Binding-site contacts:
Ligand atom C5 contacts residue ASN15 of chain 1.I at 3.6 Å.
Ligand atom C8 contacts residue ASN15 of chain 1.I at 4.2 Å.
Ligand atom C3 contacts residue ASN15 of chain 1.I at 3.7 Å.
Ligand atom O7 contacts residue ASN15 of chain 1.I at 3.0 Å (h-bond).
Ligand atom C2 contacts residue ASN15 of chain 1.I at 2.4 Å.
Ligand atom N2 contacts residue ASN15 of chain 1.I at 3.0 Å (h-bond).
Ligand atom C4 contacts residue ASN15 of chain 1.I at 4.0 Å.
Ligand atom O5 contacts residue ASN15 of chain 1.I at 2.3 Å (h-bond).
Ligand atom C7 contacts residue ASN15 of chain 1.I at 3.1 Å.
Ligand atom C1 contacts residue ASN15 of chain 1.I at 1.4 Å.

Sequence of chain 1.I:
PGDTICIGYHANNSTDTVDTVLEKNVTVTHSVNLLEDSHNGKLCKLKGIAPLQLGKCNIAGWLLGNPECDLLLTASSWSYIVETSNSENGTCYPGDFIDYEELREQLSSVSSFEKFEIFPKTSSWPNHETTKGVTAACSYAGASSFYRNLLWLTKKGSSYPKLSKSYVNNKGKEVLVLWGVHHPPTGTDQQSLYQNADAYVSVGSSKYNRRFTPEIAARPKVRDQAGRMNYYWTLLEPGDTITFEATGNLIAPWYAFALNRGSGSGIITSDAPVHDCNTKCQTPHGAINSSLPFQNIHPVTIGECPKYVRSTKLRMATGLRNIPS

A protein and the small-molecule ligand that binds it are described below.
Small molecule (SMILES): CC(=O)N[C@@H]1[C@@H](O)[C@H](O)[C@@H](CO)O[C@H]1O